Binding-site contacts:
Ligand atom N07 contacts residue THR235 of chain 1.B at 3.7 Å.
Ligand atom N03 contacts residue GLY234 of chain 1.B at 3.2 Å (h-bond).
Ligand atom C26 contacts residue LEU34 of chain 1.B at 3.5 Å (hydrophobic).
Ligand atom C29 contacts residue GLN77 of chain 1.B at 3.5 Å.
Ligand atom O18 contacts residue THR76 of chain 1.B at 2.8 Å (h-bond).
Ligand atom O01 contacts residue THR76 of chain 1.B at 3.3 Å.
Ligand atom C23 contacts residue GLN77 of chain 1.B at 3.5 Å.
Ligand atom C31 contacts residue LEU34 of chain 1.B at 3.4 Å (hydrophobic).
Ligand atom C05 contacts residue ASP36 of chain 1.B at 3.2 Å.
Ligand atom C23 contacts residue GLY15 of chain 1.B at 3.7 Å.
Ligand atom O41 contacts residue THR236 of chain 1.B at 3.3 Å (h-bond).
Ligand atom C05 contacts residue TYR75 of chain 1.B at 3.6 Å (hydrophobic).
Ligand atom C17 contacts residue GLY38 of chain 1.B at 3.2 Å.
Ligand atom O39 contacts residue ARG239 of chain 1.B at 3.1 Å.
Ligand atom C25 contacts residue LEU34 of chain 1.B at 3.6 Å (hydrophobic).
Ligand atom O18 contacts residue TYR75 of chain 1.B at 3.0 Å.
Ligand atom C22 contacts residue GLY15 of chain 1.B at 3.6 Å.
Ligand atom C14 contacts residue TYR75 of chain 1.B at 3.5 Å (hydrophobic).
Ligand atom C28 contacts residue GLN77 of chain 1.B at 3.4 Å.
Ligand atom C20 contacts residue GLY234 of chain 1.B at 3.2 Å.
Ligand atom N13 contacts residue GLY38 of chain 1.B at 3.0 Å (h-bond).
Ligand atom N07 contacts residue ASP232 of chain 1.B at 2.4 Å (salt-bridge).
Ligand atom C04 contacts residue TYR75 of chain 1.B at 3.7 Å (hydrophobic).
Ligand atom O39 contacts residue ASN237 of chain 1.B at 3.5 Å.
Ligand atom O39 contacts residue SER329 of chain 1.B at 3.2 Å (h-bond).
Ligand atom C22 contacts residue THR236 of chain 1.B at 3.5 Å.
Ligand atom O41 contacts residue ASN237 of chain 1.B at 3.0 Å (h-bond).
Ligand atom C06 contacts residue ASP232 of chain 1.B at 3.5 Å.
Ligand atom C42 contacts residue THR235 of chain 1.B at 3.6 Å.
Ligand atom O10 contacts residue THR76 of chain 1.B at 2.8 Å (h-bond).
Ligand atom O01 contacts residue GLN77 of chain 1.B at 3.4 Å (h-bond).
Ligand atom C06 contacts residue ASP36 of chain 1.B at 3.3 Å.
Ligand atom C17 contacts residue ILE130 of chain 1.B at 3.6 Å (hydrophobic).
Ligand atom C19 contacts residue GLY234 of chain 1.B at 3.6 Å.
Ligand atom C08 contacts residue ASP232 of chain 1.B at 3.3 Å.
Ligand atom C09 contacts residue ASP232 of chain 1.B at 3.2 Å.
Ligand atom O41 contacts residue THR235 of chain 1.B at 3.5 Å.
Ligand atom C16 contacts residue PRO74 of chain 1.B at 3.5 Å (hydrophobic).
Ligand atom C31 contacts residue GLY234 of chain 1.B at 3.5 Å.
Ligand atom C24 contacts residue GLY234 of chain 1.B at 3.6 Å.

This protein binds this small molecule.
Small molecule (SMILES): CCCN(c1cc2cc(c1)C(=O)N[C@H](CN[C@@H](C(=O)/N=C/C(C)C)[C@H](C)O)Cc1cccc(c1)CCCC2)S(C)(=O)=O

Sequence of chain 1.B:
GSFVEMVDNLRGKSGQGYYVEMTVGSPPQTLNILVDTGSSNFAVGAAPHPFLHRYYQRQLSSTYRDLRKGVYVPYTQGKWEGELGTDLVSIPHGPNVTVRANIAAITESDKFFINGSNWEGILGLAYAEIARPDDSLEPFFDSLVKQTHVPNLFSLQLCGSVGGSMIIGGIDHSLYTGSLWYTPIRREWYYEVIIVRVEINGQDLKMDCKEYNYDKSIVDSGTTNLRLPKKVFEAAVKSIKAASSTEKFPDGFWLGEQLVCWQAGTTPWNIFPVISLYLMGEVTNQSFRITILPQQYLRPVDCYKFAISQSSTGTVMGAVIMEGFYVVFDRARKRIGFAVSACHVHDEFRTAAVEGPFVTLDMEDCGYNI